Sequence of chain 1.B:
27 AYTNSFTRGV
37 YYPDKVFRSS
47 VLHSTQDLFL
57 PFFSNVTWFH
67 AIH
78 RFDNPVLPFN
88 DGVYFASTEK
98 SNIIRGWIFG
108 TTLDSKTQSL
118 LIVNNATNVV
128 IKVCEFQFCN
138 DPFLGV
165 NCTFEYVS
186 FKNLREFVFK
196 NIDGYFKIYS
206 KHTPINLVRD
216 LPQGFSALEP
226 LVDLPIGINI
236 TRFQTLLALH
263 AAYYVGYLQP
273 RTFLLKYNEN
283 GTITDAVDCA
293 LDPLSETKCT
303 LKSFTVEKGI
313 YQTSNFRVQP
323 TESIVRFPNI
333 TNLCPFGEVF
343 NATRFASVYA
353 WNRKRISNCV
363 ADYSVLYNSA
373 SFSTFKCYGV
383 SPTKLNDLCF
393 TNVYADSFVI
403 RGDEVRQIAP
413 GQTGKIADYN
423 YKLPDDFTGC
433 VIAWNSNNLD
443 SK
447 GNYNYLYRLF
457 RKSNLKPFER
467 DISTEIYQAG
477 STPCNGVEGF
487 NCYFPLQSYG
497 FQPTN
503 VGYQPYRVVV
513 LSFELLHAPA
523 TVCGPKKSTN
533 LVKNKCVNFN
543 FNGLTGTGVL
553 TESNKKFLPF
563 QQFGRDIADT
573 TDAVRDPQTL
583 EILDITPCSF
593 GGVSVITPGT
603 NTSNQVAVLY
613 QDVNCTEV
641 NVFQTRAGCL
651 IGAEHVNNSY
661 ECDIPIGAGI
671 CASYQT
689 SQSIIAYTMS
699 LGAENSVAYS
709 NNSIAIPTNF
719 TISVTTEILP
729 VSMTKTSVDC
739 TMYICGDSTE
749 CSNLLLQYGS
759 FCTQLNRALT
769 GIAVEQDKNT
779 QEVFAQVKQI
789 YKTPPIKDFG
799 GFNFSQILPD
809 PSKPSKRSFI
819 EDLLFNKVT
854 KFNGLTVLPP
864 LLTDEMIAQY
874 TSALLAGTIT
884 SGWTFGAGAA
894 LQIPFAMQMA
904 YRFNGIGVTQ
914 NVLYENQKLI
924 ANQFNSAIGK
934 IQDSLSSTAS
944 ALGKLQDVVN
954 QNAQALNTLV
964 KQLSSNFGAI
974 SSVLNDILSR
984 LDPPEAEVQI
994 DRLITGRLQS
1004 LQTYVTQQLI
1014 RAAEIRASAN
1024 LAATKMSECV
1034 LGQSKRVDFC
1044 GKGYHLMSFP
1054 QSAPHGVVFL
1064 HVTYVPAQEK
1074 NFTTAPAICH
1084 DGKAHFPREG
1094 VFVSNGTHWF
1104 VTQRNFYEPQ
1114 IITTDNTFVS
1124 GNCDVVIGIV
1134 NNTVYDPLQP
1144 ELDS

Binding-site contacts:
Ligand atom C2 contacts residue ASN709 of chain 1.B at 2.4 Å.
Ligand atom C7 contacts residue ASN709 of chain 1.B at 3.1 Å.
Ligand atom C1 contacts residue ASN709 of chain 1.B at 1.4 Å.
Ligand atom C4 contacts residue ASN709 of chain 1.B at 4.2 Å.
Ligand atom O7 contacts residue ASN709 of chain 1.B at 2.9 Å (h-bond).
Ligand atom C8 contacts residue GLY1131 of chain 1.B at 3.5 Å.
Ligand atom O5 contacts residue ASN709 of chain 1.B at 2.4 Å (h-bond).
Ligand atom C3 contacts residue ASN709 of chain 1.B at 3.8 Å.
Ligand atom C8 contacts residue ASN709 of chain 1.B at 4.3 Å.
Ligand atom N2 contacts residue ASN709 of chain 1.B at 2.9 Å (h-bond).
Ligand atom C5 contacts residue ASN709 of chain 1.B at 3.6 Å.

The small molecule below binds the protein below.
Small molecule (SMILES): CC(=O)N[C@@H]1[C@@H](O)[C@H](O)[C@@H](CO)O[C@H]1O